This protein binds this small molecule.
Small molecule (SMILES): Nc1nc2c(ncn2[C@@H]2O[C@H](CO[P](=O)(O)O[P](=O)(O)N[P](=O)(O)Nc3ccc(C(=O)c4ccccc4)cc3N)[C@@H](O)[C@H]2O)c(=O)[nH]1

Binding-site contacts:
Ligand atom O3A contacts residue GLY15 of chain 1.A at 3.0 Å (h-bond).
Ligand atom O1G contacts residue GLY60 of chain 1.A at 3.4 Å.
Ligand atom O1B contacts residue GLY15 of chain 1.A at 3.2 Å (h-bond).
Ligand atom C2' contacts residue VAL29 of chain 1.A at 3.5 Å (hydrophobic).
Ligand atom O2B contacts residue LYS16 of chain 1.A at 3.5 Å (salt-bridge).
Ligand atom O6 contacts residue LYS117 of chain 1.A at 3.6 Å.
Ligand atom O1G contacts residue GLY13 of chain 1.A at 3.2 Å (h-bond).
Ligand atom O1G contacts residue LYS16 of chain 1.A at 2.8 Å (salt-bridge).
Ligand atom O6 contacts residue ASP119 of chain 1.A at 3.5 Å (salt-bridge).
Ligand atom O1A contacts residue ALA18 of chain 1.A at 2.9 Å (h-bond).
Ligand atom C4 contacts residue PHE28 of chain 1.A at 3.6 Å (hydrophobic).
Ligand atom N7 contacts residue ALA18 of chain 1.A at 3.6 Å.
Ligand atom O4' contacts residue LYS117 of chain 1.A at 3.2 Å (salt-bridge).
Ligand atom O1G contacts residue VAL12 of chain 1.A at 3.3 Å.
Ligand atom N3B contacts residue GLY13 of chain 1.A at 3.4 Å (h-bond).
Ligand atom PB contacts residue MG1 of chain 1.B at 3.4 Å.
Ligand atom O1B contacts residue GLY13 of chain 1.A at 3.3 Å (h-bond).
Ligand atom O1A contacts residue GLY15 of chain 1.A at 3.6 Å.
Ligand atom O2B contacts residue MG1 of chain 1.B at 2.3 Å.
Ligand atom PG contacts residue MG1 of chain 1.B at 3.4 Å.
Ligand atom N3B contacts residue MG1 of chain 1.B at 3.5 Å.
Ligand atom O6 contacts residue LYS147 of chain 1.A at 3.4 Å (salt-bridge).
Ligand atom N7 contacts residue ASN116 of chain 1.A at 3.2 Å (h-bond).
Ligand atom N2 contacts residue ASP119 of chain 1.A at 2.9 Å (salt-bridge).
Ligand atom C3' contacts residue ASP30 of chain 1.A at 3.6 Å.
Ligand atom O2G contacts residue MG1 of chain 1.B at 2.3 Å.
Ligand atom C5' contacts residue GLY13 of chain 1.A at 3.6 Å.
Ligand atom O2' contacts residue VAL29 of chain 1.A at 2.7 Å (h-bond).
Ligand atom O1B contacts residue LYS16 of chain 1.A at 2.9 Å (salt-bridge).
Ligand atom O6 contacts residue ALA146 of chain 1.A at 2.8 Å (h-bond).
Ligand atom N3 contacts residue PHE28 of chain 1.A at 3.6 Å.
Ligand atom O1A contacts residue SER17 of chain 1.A at 3.6 Å.
Ligand atom O1B contacts residue VAL14 of chain 1.A at 3.2 Å (h-bond).
Ligand atom O3' contacts residue ASP30 of chain 1.A at 2.9 Å (salt-bridge).
Ligand atom O2B contacts residue SER17 of chain 1.A at 3.0 Å (h-bond).
Ligand atom N1 contacts residue ASP119 of chain 1.A at 2.9 Å (salt-bridge).
Ligand atom O6 contacts residue ASN116 of chain 1.A at 3.5 Å (h-bond).
Ligand atom O6 contacts residue SER145 of chain 1.A at 3.4 Å.
Ligand atom O2' contacts residue ASP30 of chain 1.A at 3.2 Å (salt-bridge).
Ligand atom O2' contacts residue PHE28 of chain 1.A at 3.1 Å.

Sequence of chain 1.A:
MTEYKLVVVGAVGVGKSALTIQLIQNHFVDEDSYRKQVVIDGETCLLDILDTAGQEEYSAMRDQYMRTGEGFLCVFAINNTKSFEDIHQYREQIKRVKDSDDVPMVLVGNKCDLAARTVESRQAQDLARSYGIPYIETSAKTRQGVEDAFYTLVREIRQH